Binding-site contacts:
Ligand atom C4 contacts residue ASN158 of chain 4.A at 4.3 Å.
Ligand atom O7 contacts residue TYR208 of chain 4.A at 4.1 Å.
Ligand atom C8 contacts residue ASN10 of chain 4.A at 4.0 Å.
Ligand atom C8 contacts residue TYR208 of chain 4.A at 4.2 Å (hydrophobic).
Ligand atom O7 contacts residue ASN158 of chain 4.A at 4.0 Å.
Ligand atom N2 contacts residue ASN158 of chain 4.A at 3.0 Å (h-bond).
Ligand atom C2 contacts residue ASN158 of chain 4.A at 2.6 Å.
Ligand atom C5 contacts residue ASN158 of chain 4.A at 3.7 Å.
Ligand atom C7 contacts residue ASN158 of chain 4.A at 3.6 Å.
Ligand atom C3 contacts residue ASN158 of chain 4.A at 3.9 Å.
Ligand atom O5 contacts residue ASN158 of chain 4.A at 2.4 Å (h-bond).
Ligand atom C1 contacts residue ASN158 of chain 4.A at 1.4 Å.

Sequence of chain 4.A:
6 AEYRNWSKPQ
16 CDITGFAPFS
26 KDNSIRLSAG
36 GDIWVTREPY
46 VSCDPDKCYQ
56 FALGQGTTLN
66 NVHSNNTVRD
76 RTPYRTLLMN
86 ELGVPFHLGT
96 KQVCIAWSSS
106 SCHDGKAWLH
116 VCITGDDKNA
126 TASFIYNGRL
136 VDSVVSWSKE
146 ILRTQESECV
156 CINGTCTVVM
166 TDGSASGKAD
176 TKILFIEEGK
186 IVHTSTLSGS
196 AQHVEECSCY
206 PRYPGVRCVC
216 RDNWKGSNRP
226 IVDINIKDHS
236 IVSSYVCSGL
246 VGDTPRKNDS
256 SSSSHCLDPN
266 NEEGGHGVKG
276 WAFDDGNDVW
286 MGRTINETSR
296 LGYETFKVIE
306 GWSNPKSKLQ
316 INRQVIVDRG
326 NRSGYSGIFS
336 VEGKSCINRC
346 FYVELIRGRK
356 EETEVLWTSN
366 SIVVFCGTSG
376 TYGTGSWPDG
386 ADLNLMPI

A small-molecule ligand and the protein it binds are described below.
Small molecule (SMILES): CC(=O)N[C@@H]1[C@@H](O)[C@H](O)[C@@H](CO)O[C@H]1O